Sequence of chain 1.C:
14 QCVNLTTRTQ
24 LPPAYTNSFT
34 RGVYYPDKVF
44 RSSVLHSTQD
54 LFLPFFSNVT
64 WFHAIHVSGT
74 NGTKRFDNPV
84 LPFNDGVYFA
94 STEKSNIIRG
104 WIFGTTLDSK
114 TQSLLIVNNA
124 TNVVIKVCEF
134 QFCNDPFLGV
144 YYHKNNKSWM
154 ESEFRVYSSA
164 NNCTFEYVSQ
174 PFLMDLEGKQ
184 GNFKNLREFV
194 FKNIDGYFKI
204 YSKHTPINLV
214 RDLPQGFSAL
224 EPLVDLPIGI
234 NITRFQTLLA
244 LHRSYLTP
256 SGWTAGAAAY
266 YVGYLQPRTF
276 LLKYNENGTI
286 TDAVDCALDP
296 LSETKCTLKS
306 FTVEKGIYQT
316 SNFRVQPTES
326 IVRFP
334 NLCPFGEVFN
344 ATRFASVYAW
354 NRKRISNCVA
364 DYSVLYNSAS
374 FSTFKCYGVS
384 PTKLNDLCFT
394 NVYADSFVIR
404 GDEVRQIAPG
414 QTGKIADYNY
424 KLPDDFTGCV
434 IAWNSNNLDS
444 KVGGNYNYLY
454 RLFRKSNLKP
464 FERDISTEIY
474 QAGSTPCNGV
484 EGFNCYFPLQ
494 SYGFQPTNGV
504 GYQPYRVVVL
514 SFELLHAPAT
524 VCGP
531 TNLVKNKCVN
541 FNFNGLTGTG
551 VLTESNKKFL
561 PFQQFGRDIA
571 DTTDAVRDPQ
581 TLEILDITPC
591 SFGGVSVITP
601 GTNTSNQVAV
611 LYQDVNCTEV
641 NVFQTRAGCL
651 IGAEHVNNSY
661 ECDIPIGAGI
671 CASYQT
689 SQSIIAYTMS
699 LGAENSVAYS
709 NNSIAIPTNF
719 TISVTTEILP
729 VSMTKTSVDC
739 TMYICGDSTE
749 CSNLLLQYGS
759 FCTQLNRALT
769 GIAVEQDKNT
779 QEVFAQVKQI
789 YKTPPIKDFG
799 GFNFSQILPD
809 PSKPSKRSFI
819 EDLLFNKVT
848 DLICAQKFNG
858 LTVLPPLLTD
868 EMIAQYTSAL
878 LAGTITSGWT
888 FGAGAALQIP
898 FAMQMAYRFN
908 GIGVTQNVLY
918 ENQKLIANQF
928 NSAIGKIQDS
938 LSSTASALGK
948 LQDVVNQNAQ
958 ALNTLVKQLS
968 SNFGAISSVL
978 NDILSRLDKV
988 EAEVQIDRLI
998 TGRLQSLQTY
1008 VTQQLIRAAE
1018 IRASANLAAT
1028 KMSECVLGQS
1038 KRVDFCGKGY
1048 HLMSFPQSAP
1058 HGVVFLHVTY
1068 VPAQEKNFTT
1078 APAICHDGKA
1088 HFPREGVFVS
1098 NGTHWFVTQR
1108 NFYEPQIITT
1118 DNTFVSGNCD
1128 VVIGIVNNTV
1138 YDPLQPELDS

Binding-site contacts:
Ligand atom C1 contacts residue ASN709 of chain 1.C at 1.4 Å.
Ligand atom C7 contacts residue ASN709 of chain 1.C at 3.1 Å.
Ligand atom O5 contacts residue ASP796 of chain 1.A at 3.8 Å.
Ligand atom C2 contacts residue ASN709 of chain 1.C at 2.4 Å.
Ligand atom C8 contacts residue ILE1130 of chain 1.C at 4.1 Å (hydrophobic).
Ligand atom C8 contacts residue GLY1131 of chain 1.C at 3.4 Å.
Ligand atom C5 contacts residue ASN709 of chain 1.C at 3.6 Å.
Ligand atom N2 contacts residue ASN709 of chain 1.C at 2.9 Å (h-bond).
Ligand atom O7 contacts residue ASN709 of chain 1.C at 3.0 Å (h-bond).
Ligand atom C4 contacts residue ASN709 of chain 1.C at 4.2 Å.
Ligand atom O7 contacts residue ILE1130 of chain 1.C at 4.3 Å.
Ligand atom C8 contacts residue ASN709 of chain 1.C at 4.3 Å.
Ligand atom O5 contacts residue ASN709 of chain 1.C at 2.3 Å (h-bond).
Ligand atom C3 contacts residue ASN709 of chain 1.C at 3.8 Å.

Sequence of chain 1.A:
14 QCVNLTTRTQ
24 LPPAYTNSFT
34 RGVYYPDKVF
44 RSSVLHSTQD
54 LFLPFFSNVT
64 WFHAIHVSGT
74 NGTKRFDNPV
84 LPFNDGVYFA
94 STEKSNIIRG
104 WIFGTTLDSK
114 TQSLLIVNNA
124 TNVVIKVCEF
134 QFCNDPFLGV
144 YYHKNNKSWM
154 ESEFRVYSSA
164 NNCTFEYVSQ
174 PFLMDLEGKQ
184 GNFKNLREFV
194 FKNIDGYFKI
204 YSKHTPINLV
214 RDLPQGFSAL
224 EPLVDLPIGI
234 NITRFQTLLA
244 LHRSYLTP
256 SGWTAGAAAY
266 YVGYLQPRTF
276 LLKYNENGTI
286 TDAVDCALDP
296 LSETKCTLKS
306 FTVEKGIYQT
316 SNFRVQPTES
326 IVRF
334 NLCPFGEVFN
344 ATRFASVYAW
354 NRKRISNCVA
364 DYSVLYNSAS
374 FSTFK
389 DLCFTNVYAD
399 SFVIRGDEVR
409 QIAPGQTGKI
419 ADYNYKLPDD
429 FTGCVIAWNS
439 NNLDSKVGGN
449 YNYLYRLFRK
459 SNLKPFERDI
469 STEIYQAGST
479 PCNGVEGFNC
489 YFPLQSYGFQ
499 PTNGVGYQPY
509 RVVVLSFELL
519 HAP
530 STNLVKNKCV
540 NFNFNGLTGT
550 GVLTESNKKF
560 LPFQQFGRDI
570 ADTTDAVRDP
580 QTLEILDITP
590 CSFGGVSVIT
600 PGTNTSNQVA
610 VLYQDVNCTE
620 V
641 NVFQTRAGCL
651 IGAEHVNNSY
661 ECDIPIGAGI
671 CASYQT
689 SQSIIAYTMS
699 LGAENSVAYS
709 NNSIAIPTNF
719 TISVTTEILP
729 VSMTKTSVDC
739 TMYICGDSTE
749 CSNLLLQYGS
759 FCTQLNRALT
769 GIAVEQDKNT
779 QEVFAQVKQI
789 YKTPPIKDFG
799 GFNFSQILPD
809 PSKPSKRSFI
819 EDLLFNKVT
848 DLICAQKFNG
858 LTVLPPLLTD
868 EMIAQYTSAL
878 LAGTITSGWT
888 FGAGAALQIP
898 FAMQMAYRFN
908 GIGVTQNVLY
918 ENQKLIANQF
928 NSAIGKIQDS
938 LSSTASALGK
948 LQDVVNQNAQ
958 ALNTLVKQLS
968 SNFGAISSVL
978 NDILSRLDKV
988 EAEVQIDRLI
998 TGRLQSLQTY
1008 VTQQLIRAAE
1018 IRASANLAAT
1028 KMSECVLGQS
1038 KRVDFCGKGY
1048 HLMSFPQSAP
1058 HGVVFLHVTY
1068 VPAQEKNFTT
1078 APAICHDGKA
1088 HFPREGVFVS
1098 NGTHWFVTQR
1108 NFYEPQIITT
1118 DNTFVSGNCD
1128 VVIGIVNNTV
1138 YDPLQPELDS

The small molecule below binds the protein below.
Small molecule (SMILES): CC(=O)N[C@@H]1[C@@H](O)[C@H](O)[C@@H](CO)O[C@H]1O